Binding-site contacts:
Ligand atom N7 contacts residue LYS150 of chain 1.G at 3.2 Å (salt-bridge).
Ligand atom O2A contacts residue LYS150 of chain 1.G at 3.4 Å.
Ligand atom C2 contacts residue MET320 of chain 1.G at 3.5 Å (hydrophobic).
Ligand atom O3' contacts residue ASP200 of chain 1.G at 3.5 Å (salt-bridge).
Ligand atom N3 contacts residue MET320 of chain 1.G at 3.3 Å (h-bond).
Ligand atom O2A contacts residue LYS74 of chain 1.G at 3.6 Å.
Ligand atom O1A contacts residue ILE330 of chain 1.G at 3.6 Å.
Ligand atom O2' contacts residue LYS198 of chain 1.G at 3.5 Å.
Ligand atom O1G contacts residue ASN242 of chain 1.G at 3.5 Å (h-bond).
Ligand atom N3 contacts residue TYR185 of chain 1.G at 3.6 Å.
Ligand atom N7 contacts residue ILE148 of chain 1.G at 3.6 Å.
Ligand atom N6 contacts residue ILE148 of chain 1.G at 3.6 Å.
Ligand atom C8 contacts residue LYS150 of chain 1.G at 3.6 Å.
Ligand atom N6 contacts residue GLN183 of chain 1.G at 3.3 Å (h-bond).
Ligand atom O2' contacts residue THR241 of chain 1.G at 2.9 Å (h-bond).
Ligand atom C4' contacts residue ASN242 of chain 1.G at 3.4 Å.
Ligand atom C8 contacts residue ILE148 of chain 1.G at 3.4 Å (hydrophobic).
Ligand atom C5' contacts residue ASN242 of chain 1.G at 3.4 Å.
Ligand atom O1B contacts residue ASP318 of chain 1.G at 3.6 Å.
Ligand atom O1G contacts residue GLY157 of chain 1.G at 2.6 Å (h-bond).
Ligand atom C2 contacts residue TYR185 of chain 1.G at 3.6 Å (hydrophobic).
Ligand atom O3G contacts residue ASN242 of chain 1.G at 3.6 Å (h-bond).
Ligand atom O2G contacts residue GLU158 of chain 1.G at 3.6 Å (salt-bridge).
Ligand atom N1 contacts residue LEU186 of chain 1.G at 3.0 Å (h-bond).
Ligand atom C2 contacts residue LEU186 of chain 1.G at 3.6 Å (hydrophobic).
Ligand atom O2A contacts residue ILE160 of chain 1.G at 3.7 Å.
Ligand atom N6 contacts residue LYS184 of chain 1.G at 2.9 Å (salt-bridge).
Ligand atom C2 contacts residue LYS198 of chain 1.G at 3.5 Å.
Ligand atom O2B contacts residue GLU331 of chain 1.G at 3.1 Å.
Ligand atom N7 contacts residue GLN183 of chain 1.G at 3.5 Å (h-bond).
Ligand atom O2G contacts residue LYS74 of chain 1.G at 3.5 Å (salt-bridge).
Ligand atom O1A contacts residue GLU331 of chain 1.G at 3.1 Å.
Ligand atom O1A contacts residue LYS150 of chain 1.G at 3.0 Å (salt-bridge).
Ligand atom C2' contacts residue MET320 of chain 1.G at 3.6 Å (hydrophobic).
Ligand atom N3 contacts residue LYS198 of chain 1.G at 2.8 Å (salt-bridge).
Ligand atom N9 contacts residue ILE148 of chain 1.G at 3.7 Å.
Ligand atom O3' contacts residue THR241 of chain 1.G at 3.1 Å (h-bond).
Ligand atom O2B contacts residue LYS74 of chain 1.G at 3.5 Å (salt-bridge).
Ligand atom O2' contacts residue MET320 of chain 1.G at 3.6 Å.
Ligand atom O3G contacts residue ILE160 of chain 1.G at 3.1 Å.

A small-molecule ligand and the protein it binds are described below.
Small molecule (SMILES): Nc1ncnc2c1ncn2[C@@H]1O[C@H](CO[P](=O)(O)O[P](=O)(O)CP(=O)(O)O)[C@@H](O)[C@H]1O

Sequence of chain 1.G:
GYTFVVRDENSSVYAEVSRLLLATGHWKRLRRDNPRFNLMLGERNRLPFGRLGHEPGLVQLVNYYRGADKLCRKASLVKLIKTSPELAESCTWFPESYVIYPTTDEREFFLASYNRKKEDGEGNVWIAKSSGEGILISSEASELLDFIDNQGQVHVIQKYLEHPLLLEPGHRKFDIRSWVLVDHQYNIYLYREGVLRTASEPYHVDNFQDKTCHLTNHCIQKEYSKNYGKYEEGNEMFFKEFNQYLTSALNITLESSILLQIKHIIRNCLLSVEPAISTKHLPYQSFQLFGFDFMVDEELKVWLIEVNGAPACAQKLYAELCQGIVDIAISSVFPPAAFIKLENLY